Binding-site contacts:
Ligand atom C13 contacts residue ASP83 of chain 1.B at 3.2 Å.
Ligand atom O2 contacts residue ASP83 of chain 1.B at 2.6 Å (salt-bridge).
Ligand atom C7 contacts residue VAL84 of chain 1.B at 3.6 Å (hydrophobic).
Ligand atom C5 contacts residue PHE241 of chain 1.B at 3.6 Å (hydrophobic).
Ligand atom C10 contacts residue ASP83 of chain 1.B at 3.2 Å.
Ligand atom O2 contacts residue TYR267 of chain 1.B at 3.3 Å.
Ligand atom C1 contacts residue ASN244 of chain 1.B at 3.2 Å.
Ligand atom C14 contacts residue TRP79 of chain 1.B at 3.8 Å (hydrophobic).
Ligand atom C15 contacts residue PHE163 of chain 1.B at 3.5 Å (hydrophobic).
Ligand atom C10 contacts residue PHE240 of chain 1.B at 3.7 Å (hydrophobic).
Ligand atom C10 contacts residue ASN263 of chain 1.B at 3.3 Å.
Ligand atom C2 contacts residue ASN244 of chain 1.B at 3.2 Å.
Ligand atom C6 contacts residue SER177 of chain 1.B at 3.4 Å.
Ligand atom C8 contacts residue SER173 of chain 1.B at 3.7 Å.
Ligand atom N2 contacts residue ASP83 of chain 1.B at 3.2 Å (salt-bridge).
Ligand atom N1 contacts residue SER173 of chain 1.B at 2.6 Å (h-bond).
Ligand atom N3 contacts residue ALA170 of chain 1.B at 3.5 Å.
Ligand atom N3 contacts residue SER173 of chain 1.B at 3.7 Å.
Ligand atom C7 contacts residue SER173 of chain 1.B at 3.7 Å.
Ligand atom C9 contacts residue ASP83 of chain 1.B at 3.4 Å.
Ligand atom N3 contacts residue THR165 of chain 1.B at 3.5 Å (h-bond).
Ligand atom C16 contacts residue ASN244 of chain 1.B at 3.2 Å.
Ligand atom C12 contacts residue ASN263 of chain 1.B at 3.6 Å.
Ligand atom C11 contacts residue ASN263 of chain 1.B at 3.5 Å.
Ligand atom C16 contacts residue PHE163 of chain 1.B at 3.6 Å (hydrophobic).
Ligand atom N3 contacts residue TYR169 of chain 1.B at 3.8 Å.
Ligand atom C6 contacts residue THR88 of chain 1.B at 3.5 Å.
Ligand atom C16 contacts residue SER173 of chain 1.B at 3.3 Å.
Ligand atom C7 contacts residue SER177 of chain 1.B at 3.3 Å.
Ligand atom O1 contacts residue PHE240 of chain 1.B at 3.4 Å.
Ligand atom C16 contacts residue TYR169 of chain 1.B at 3.7 Å (hydrophobic).
Ligand atom N2 contacts residue TYR267 of chain 1.B at 3.6 Å (h-bond).
Ligand atom C1 contacts residue SER173 of chain 1.B at 3.4 Å.
Ligand atom N2 contacts residue ASN263 of chain 1.B at 2.7 Å (h-bond).
Ligand atom N3 contacts residue ASN244 of chain 1.B at 3.6 Å.
Ligand atom C6 contacts residue VAL84 of chain 1.B at 3.6 Å (hydrophobic).
Ligand atom C11 contacts residue ASP83 of chain 1.B at 3.3 Å.
Ligand atom O2 contacts residue ASN263 of chain 1.B at 2.7 Å (h-bond).
Ligand atom C12 contacts residue ASP83 of chain 1.B at 3.7 Å.
Ligand atom C14 contacts residue ASN263 of chain 1.B at 3.3 Å.

The small molecule below binds the protein below.
Small molecule (SMILES): CC(C)(C)NC[C@H](O)COc1cccc2c1CC(C#N)=N2

Sequence of chain 1.B:
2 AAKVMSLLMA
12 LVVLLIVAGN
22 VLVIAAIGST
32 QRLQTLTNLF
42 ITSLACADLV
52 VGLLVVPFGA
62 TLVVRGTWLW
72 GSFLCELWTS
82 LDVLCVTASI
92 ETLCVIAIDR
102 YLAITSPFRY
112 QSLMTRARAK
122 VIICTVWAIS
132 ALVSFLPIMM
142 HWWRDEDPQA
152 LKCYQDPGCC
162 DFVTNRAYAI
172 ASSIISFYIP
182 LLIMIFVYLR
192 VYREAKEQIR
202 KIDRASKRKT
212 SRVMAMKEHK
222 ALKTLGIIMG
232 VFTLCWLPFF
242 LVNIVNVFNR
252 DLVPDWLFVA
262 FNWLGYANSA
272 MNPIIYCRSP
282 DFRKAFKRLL